The small molecule below binds the protein below.
Small molecule (SMILES): CC(=O)N[C@H]1[C@H](O[C@H]2[C@H](O)[C@@H](NC(C)=O)CO[C@@H]2CO)O[C@H](CO)[C@@H](O[C@@H]2O[C@H](CO)[C@@H](O)[C@H](O[C@H]3O[C@H](CO)[C@@H](O)[C@H](O)[C@@H]3O)[C@@H]2O)[C@@H]1O

Binding-site contacts:
Ligand atom C8 contacts residue LYS212 of chain 1.A at 4.3 Å.
Ligand atom C8 contacts residue GLU77 of chain 1.A at 4.2 Å.
Ligand atom C8 contacts residue ASN226 of chain 1.A at 4.4 Å.
Ligand atom C6 contacts residue ASN214 of chain 1.A at 3.1 Å.
Ligand atom C1 contacts residue ASN226 of chain 1.A at 1.3 Å.
Ligand atom O7 contacts residue GLU77 of chain 1.A at 3.0 Å (salt-bridge).
Ligand atom C4 contacts residue ASN226 of chain 1.A at 4.2 Å.
Ligand atom O5 contacts residue ASN226 of chain 1.A at 2.3 Å (h-bond).
Ligand atom N2 contacts residue ASN226 of chain 1.A at 3.0 Å (h-bond).
Ligand atom C7 contacts residue ASN226 of chain 1.A at 3.0 Å.
Ligand atom C7 contacts residue GLU77 of chain 1.A at 3.9 Å.
Ligand atom C1 contacts residue ASN214 of chain 1.A at 3.6 Å.
Ligand atom C5 contacts residue ASN226 of chain 1.A at 3.5 Å.
Ligand atom C5 contacts residue ASN214 of chain 1.A at 3.3 Å.
Ligand atom O6 contacts residue ASN215 of chain 1.A at 4.3 Å.
Ligand atom O7 contacts residue ASN226 of chain 1.A at 2.4 Å (h-bond).
Ligand atom C2 contacts residue ASN226 of chain 1.A at 2.5 Å.
Ligand atom O6 contacts residue GLU77 of chain 1.A at 4.2 Å.
Ligand atom C3 contacts residue ASN226 of chain 1.A at 3.7 Å.
Ligand atom O5 contacts residue ASN214 of chain 1.A at 2.6 Å (h-bond).
Ligand atom O7 contacts residue ASN225 of chain 1.A at 3.9 Å.
Ligand atom O6 contacts residue ASN214 of chain 1.A at 2.5 Å (h-bond).

Sequence of chain 1.A:
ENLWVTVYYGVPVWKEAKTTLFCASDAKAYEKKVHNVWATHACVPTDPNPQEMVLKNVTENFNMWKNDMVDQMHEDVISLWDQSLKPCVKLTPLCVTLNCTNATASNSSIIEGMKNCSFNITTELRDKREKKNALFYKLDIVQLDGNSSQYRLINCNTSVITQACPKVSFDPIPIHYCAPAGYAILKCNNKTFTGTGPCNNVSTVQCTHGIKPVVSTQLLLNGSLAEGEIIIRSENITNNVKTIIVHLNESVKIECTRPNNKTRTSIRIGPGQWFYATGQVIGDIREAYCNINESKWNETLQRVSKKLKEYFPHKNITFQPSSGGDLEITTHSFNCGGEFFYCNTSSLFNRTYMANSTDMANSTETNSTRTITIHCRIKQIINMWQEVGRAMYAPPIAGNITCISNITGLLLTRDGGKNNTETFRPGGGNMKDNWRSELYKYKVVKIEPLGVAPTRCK